Sequence of chain 1.A:
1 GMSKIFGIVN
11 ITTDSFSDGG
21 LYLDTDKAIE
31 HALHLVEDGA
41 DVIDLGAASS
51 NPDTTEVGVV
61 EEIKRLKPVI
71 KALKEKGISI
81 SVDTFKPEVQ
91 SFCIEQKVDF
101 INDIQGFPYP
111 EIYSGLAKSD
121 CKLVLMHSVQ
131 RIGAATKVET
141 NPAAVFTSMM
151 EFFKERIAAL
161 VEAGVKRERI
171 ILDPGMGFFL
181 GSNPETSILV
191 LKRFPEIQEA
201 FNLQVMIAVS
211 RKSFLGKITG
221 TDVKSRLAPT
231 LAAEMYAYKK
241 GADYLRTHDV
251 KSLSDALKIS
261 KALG

Binding-site contacts:
Ligand atom C6 contacts residue PHE16 of chain 1.A at 3.6 Å (hydrophobic).
Ligand atom C4 contacts residue POP1 of chain 1.L at 3.8 Å.
Ligand atom N4 contacts residue PHE179 of chain 1.A at 3.7 Å.
Ligand atom O1' contacts residue PHE178 of chain 1.A at 4.0 Å.
Ligand atom C3 contacts residue PHE179 of chain 1.A at 3.4 Å (hydrophobic).
Ligand atom C6 contacts residue LYS212 of chain 1.A at 4.1 Å.
Ligand atom C1' contacts residue SER213 of chain 1.A at 3.5 Å.
Ligand atom O1' contacts residue SER213 of chain 1.A at 2.9 Å (h-bond).
Ligand atom C4 contacts residue SER50 of chain 1.A at 4.1 Å.
Ligand atom C1 contacts residue LYS212 of chain 1.A at 3.8 Å.
Ligand atom C2 contacts residue MET176 of chain 1.A at 4.3 Å (hydrophobic).
Ligand atom O1' contacts residue PHE16 of chain 1.A at 4.1 Å.
Ligand atom C3 contacts residue XHP1 of chain 1.B at 3.7 Å.
Ligand atom C3 contacts residue LYS212 of chain 1.A at 3.9 Å.
Ligand atom C6 contacts residue ASN51 of chain 1.A at 4.3 Å.
Ligand atom C2 contacts residue PHE178 of chain 1.A at 4.0 Å (hydrophobic).
Ligand atom O2' contacts residue GLY177 of chain 1.A at 3.5 Å.
Ligand atom C1 contacts residue PHE178 of chain 1.A at 4.3 Å (hydrophobic).
Ligand atom C6 contacts residue XHP1 of chain 1.B at 3.9 Å.
Ligand atom C4 contacts residue LYS212 of chain 1.A at 4.3 Å.
Ligand atom O1' contacts residue LYS212 of chain 1.A at 3.4 Å.
Ligand atom C4 contacts residue XHP1 of chain 1.B at 2.7 Å.
Ligand atom C5 contacts residue ASN51 of chain 1.A at 3.8 Å.
Ligand atom N4 contacts residue XHP1 of chain 1.B at 2.5 Å.
Ligand atom C1' contacts residue LYS212 of chain 1.A at 3.6 Å.
Ligand atom C4 contacts residue ASN51 of chain 1.A at 3.9 Å.
Ligand atom N4 contacts residue POP1 of chain 1.L at 2.9 Å (h-bond).
Ligand atom C2 contacts residue LYS212 of chain 1.A at 3.6 Å.
Ligand atom N4 contacts residue SER50 of chain 1.A at 3.0 Å (h-bond).
Ligand atom O2' contacts residue LYS212 of chain 1.A at 3.8 Å.
Ligand atom C1' contacts residue PHE178 of chain 1.A at 3.6 Å (hydrophobic).
Ligand atom C5 contacts residue PHE16 of chain 1.A at 3.6 Å (hydrophobic).
Ligand atom N4 contacts residue ASN51 of chain 1.A at 3.5 Å (h-bond).
Ligand atom O2' contacts residue PHE178 of chain 1.A at 2.9 Å (h-bond).
Ligand atom C3 contacts residue ALA135 of chain 1.A at 4.0 Å (hydrophobic).
Ligand atom C5 contacts residue POP1 of chain 1.L at 3.5 Å.
Ligand atom C4 contacts residue PHE179 of chain 1.A at 4.0 Å (hydrophobic).
Ligand atom O2' contacts residue SER213 of chain 1.A at 2.9 Å (h-bond).
Ligand atom C5 contacts residue XHP1 of chain 1.B at 2.9 Å.
Ligand atom C3 contacts residue SER50 of chain 1.A at 4.2 Å.

The protein below binds the small molecule below.
Small molecule (SMILES): Nc1ccc(C(=O)O)cc1